This small molecule binds to this protein.
Small molecule (SMILES): Cc1cc(NCc2ccccc2F)n2ncnc2n1

Binding-site contacts:
Ligand atom C contacts residue MET118 of chain 1.A at 4.1 Å (hydrophobic).
Ligand atom C1 contacts residue ALA119 of chain 1.A at 3.9 Å (hydrophobic).
Ligand atom C4 contacts residue MET118 of chain 1.A at 3.9 Å (hydrophobic).
Ligand atom N3 contacts residue MET118 of chain 1.A at 4.2 Å.
Ligand atom C4 contacts residue ALA119 of chain 1.A at 4.5 Å (hydrophobic).
Ligand atom C1 contacts residue MET118 of chain 1.A at 3.9 Å (hydrophobic).
Ligand atom N2 contacts residue ALA122 of chain 1.A at 3.4 Å.
Ligand atom C4 contacts residue EDO1 of chain 1.H at 4.0 Å.
Ligand atom N3 contacts residue ALA122 of chain 1.A at 4.2 Å.
Ligand atom C contacts residue ALA119 of chain 1.A at 4.4 Å (hydrophobic).
Ligand atom N3 contacts residue ALA119 of chain 1.A at 4.2 Å.
Ligand atom N4 contacts residue MET118 of chain 1.A at 4.3 Å.
Ligand atom N contacts residue ALA119 of chain 1.A at 3.6 Å.
Ligand atom N contacts residue MET118 of chain 1.A at 4.5 Å.
Ligand atom C3 contacts residue ALA119 of chain 1.A at 4.4 Å (hydrophobic).
Ligand atom C12 contacts residue ALA119 of chain 1.A at 4.2 Å (hydrophobic).
Ligand atom N1 contacts residue GLU92 of chain 1.A at 4.4 Å.
Ligand atom N1 contacts residue ALA119 of chain 1.A at 3.8 Å.
Ligand atom C2 contacts residue ALA119 of chain 1.A at 3.6 Å (hydrophobic).
Ligand atom C2 contacts residue MET118 of chain 1.A at 4.5 Å (hydrophobic).
Ligand atom N1 contacts residue ASN94 of chain 1.A at 3.8 Å.
Ligand atom C3 contacts residue GLU92 of chain 1.A at 4.2 Å.
Ligand atom C5 contacts residue EDO1 of chain 1.H at 2.8 Å.
Ligand atom C12 contacts residue MET118 of chain 1.A at 3.4 Å (hydrophobic).
Ligand atom C5 contacts residue ALA122 of chain 1.A at 4.1 Å (hydrophobic).
Ligand atom N4 contacts residue EDO1 of chain 1.H at 3.2 Å (h-bond).
Ligand atom C3 contacts residue ALA122 of chain 1.A at 3.7 Å (hydrophobic).

Sequence of chain 1.A:
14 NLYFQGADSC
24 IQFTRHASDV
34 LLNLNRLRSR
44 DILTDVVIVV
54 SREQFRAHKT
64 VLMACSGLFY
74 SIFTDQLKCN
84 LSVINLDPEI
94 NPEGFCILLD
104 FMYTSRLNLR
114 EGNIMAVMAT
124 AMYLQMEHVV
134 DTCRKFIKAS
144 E